Sequence of chain 2.A:
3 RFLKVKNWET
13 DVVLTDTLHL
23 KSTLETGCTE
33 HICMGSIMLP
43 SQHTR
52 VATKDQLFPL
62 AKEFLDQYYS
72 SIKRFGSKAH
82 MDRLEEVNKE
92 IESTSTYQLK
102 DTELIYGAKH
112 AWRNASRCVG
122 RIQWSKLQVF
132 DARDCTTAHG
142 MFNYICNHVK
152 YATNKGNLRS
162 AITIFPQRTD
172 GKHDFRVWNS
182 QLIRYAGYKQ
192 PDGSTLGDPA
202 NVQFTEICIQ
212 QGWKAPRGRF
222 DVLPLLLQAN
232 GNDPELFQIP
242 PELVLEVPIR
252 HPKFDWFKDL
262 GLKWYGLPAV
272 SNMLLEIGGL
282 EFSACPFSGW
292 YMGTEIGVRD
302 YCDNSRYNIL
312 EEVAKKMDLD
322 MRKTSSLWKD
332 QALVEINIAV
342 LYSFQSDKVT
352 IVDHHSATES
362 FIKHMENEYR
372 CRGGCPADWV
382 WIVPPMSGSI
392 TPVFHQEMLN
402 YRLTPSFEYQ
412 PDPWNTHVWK

A protein and the small-molecule ligand that binds it are described below.
Small molecule (SMILES): CCN(CC)CCc1cc(F)c(F)c(CCc2cc(C)cc(N)n2)c1

Binding-site contacts:
Ligand atom F15 contacts residue PHE288 of chain 2.A at 3.5 Å.
Ligand atom F15 contacts residue MET274 of chain 2.A at 3.5 Å.
Ligand atom C09 contacts residue GLU296 of chain 2.A at 3.4 Å.
Ligand atom C16 contacts residue VAL271 of chain 2.A at 3.4 Å (hydrophobic).
Ligand atom N02 contacts residue HEM1 of chain 2.B at 3.1 Å.
Ligand atom C07 contacts residue SER289 of chain 2.A at 3.7 Å.
Ligand atom C11 contacts residue VAL271 of chain 2.A at 3.7 Å (hydrophobic).
Ligand atom C04 contacts residue PRO269 of chain 2.A at 3.7 Å (hydrophobic).
Ligand atom C02 contacts residue GLU296 of chain 2.A at 3.6 Å.
Ligand atom C16 contacts residue HEM1 of chain 2.B at 3.8 Å.
Ligand atom C05 contacts residue VAL271 of chain 2.A at 4.0 Å (hydrophobic).
Ligand atom C02 contacts residue HEM1 of chain 2.B at 3.6 Å.
Ligand atom F16 contacts residue VAL271 of chain 2.A at 3.7 Å.
Ligand atom N02 contacts residue TYR292 of chain 2.A at 3.9 Å.
Ligand atom C15 contacts residue HEM1 of chain 2.B at 3.6 Å.
Ligand atom C07 contacts residue GLY290 of chain 2.A at 3.4 Å.
Ligand atom N02 contacts residue GLU296 of chain 2.A at 2.9 Å (salt-bridge).
Ligand atom C06 contacts residue PRO269 of chain 2.A at 3.7 Å (hydrophobic).
Ligand atom F15 contacts residue HEM1 of chain 2.B at 2.9 Å.
Ligand atom N02 contacts residue TRP291 of chain 2.A at 2.8 Å (h-bond).
Ligand atom C03 contacts residue PRO269 of chain 2.A at 3.8 Å (hydrophobic).
Ligand atom C17 contacts residue TYR410 of chain 2.A at 3.8 Å (hydrophobic).
Ligand atom C12 contacts residue HEM1 of chain 2.B at 3.2 Å.
Ligand atom C07 contacts residue HEM1 of chain 2.B at 3.6 Å.
Ligand atom C06 contacts residue GLU296 of chain 2.A at 3.6 Å.
Ligand atom C07 contacts residue PRO269 of chain 2.A at 3.5 Å (hydrophobic).
Ligand atom C07 contacts residue PHE288 of chain 2.A at 3.7 Å (hydrophobic).
Ligand atom C02 contacts residue TRP291 of chain 2.A at 3.8 Å (hydrophobic).
Ligand atom C08 contacts residue GLU296 of chain 2.A at 3.6 Å.
Ligand atom C11 contacts residue HEM1 of chain 2.B at 3.5 Å.
Ligand atom C15 contacts residue VAL271 of chain 2.A at 3.6 Å (hydrophobic).
Ligand atom C09 contacts residue HEM1 of chain 2.B at 3.3 Å.
Ligand atom N01 contacts residue PRO269 of chain 2.A at 3.7 Å.
Ligand atom C14 contacts residue HEM1 of chain 2.B at 3.7 Å.
Ligand atom F16 contacts residue HEM1 of chain 2.B at 3.3 Å.
Ligand atom C05 contacts residue PRO269 of chain 2.A at 3.9 Å (hydrophobic).
Ligand atom N01 contacts residue GLU296 of chain 2.A at 2.7 Å (salt-bridge).
Ligand atom C03 contacts residue HEM1 of chain 2.B at 3.2 Å.
Ligand atom C02 contacts residue PRO269 of chain 2.A at 3.8 Å (hydrophobic).
Ligand atom C08 contacts residue VAL271 of chain 2.A at 3.8 Å (hydrophobic).